The small molecule below binds the protein below.
Small molecule (SMILES): O=C(O)[C@@](O)(COP(=O)(O)O)[C@H](O)[C@H](O)COP(=O)(O)O

Sequence of chain 2.D:
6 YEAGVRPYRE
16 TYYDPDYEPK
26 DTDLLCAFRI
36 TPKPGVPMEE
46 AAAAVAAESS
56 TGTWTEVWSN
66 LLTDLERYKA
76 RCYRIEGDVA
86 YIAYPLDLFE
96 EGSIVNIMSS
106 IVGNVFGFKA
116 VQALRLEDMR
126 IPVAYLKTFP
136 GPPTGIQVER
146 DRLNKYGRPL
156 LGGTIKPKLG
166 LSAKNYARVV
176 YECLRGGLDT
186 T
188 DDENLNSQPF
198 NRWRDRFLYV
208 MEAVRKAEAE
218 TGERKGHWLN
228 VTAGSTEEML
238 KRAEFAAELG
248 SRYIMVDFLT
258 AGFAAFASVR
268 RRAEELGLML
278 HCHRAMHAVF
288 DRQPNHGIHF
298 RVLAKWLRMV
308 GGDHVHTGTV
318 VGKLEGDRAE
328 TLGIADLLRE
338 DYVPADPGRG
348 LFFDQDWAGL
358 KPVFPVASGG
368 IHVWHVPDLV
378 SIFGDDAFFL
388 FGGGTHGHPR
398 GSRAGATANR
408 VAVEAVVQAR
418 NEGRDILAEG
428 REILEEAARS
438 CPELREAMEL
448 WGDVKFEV

Sequence of chain 1.A:
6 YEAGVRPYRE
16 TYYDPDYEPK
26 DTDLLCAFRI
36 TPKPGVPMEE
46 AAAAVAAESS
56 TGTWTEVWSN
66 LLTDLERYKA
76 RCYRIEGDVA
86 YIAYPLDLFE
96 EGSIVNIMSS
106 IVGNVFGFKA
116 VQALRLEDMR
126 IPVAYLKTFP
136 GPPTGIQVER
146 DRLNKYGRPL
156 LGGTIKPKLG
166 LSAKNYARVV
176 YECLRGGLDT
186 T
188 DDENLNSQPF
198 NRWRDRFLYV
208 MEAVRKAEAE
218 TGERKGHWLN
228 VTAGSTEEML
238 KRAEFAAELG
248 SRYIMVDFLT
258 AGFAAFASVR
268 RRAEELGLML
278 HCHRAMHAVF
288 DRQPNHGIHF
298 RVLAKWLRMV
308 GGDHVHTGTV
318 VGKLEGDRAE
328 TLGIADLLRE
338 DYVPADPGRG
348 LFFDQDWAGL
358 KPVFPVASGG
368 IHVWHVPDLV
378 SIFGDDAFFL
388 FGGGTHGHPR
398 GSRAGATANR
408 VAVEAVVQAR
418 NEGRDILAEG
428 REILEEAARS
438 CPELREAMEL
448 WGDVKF

Binding-site contacts:
Ligand atom C3 contacts residue KCX187 of chain 2.D at 3.0 Å.
Ligand atom O7 contacts residue LYS320 of chain 2.D at 3.1 Å (salt-bridge).
Ligand atom O2 contacts residue THR159 of chain 2.D at 2.8 Å (h-bond).
Ligand atom O6 contacts residue GLU190 of chain 2.D at 3.0 Å (salt-bridge).
Ligand atom O5P contacts residue ARG281 of chain 2.D at 3.0 Å (salt-bridge).
Ligand atom C2 contacts residue MG1 of chain 2.L at 2.9 Å.
Ligand atom O6P contacts residue SER365 of chain 2.D at 3.3 Å (h-bond).
Ligand atom O3P contacts residue LYS320 of chain 2.D at 2.9 Å (salt-bridge).
Ligand atom O3 contacts residue HIS280 of chain 2.D at 3.0 Å (h-bond).
Ligand atom C contacts residue MG1 of chain 2.L at 2.9 Å.
Ligand atom O3P contacts residue GLY366 of chain 2.D at 3.5 Å.
Ligand atom O6 contacts residue LYS161 of chain 2.D at 3.5 Å (salt-bridge).
Ligand atom O6 contacts residue ASP189 of chain 2.D at 2.9 Å (salt-bridge).
Ligand atom C3 contacts residue MG1 of chain 2.L at 3.0 Å.
Ligand atom O6 contacts residue LYS163 of chain 2.D at 2.9 Å (salt-bridge).
Ligand atom P1 contacts residue THR58 of chain 1.A at 3.5 Å.
Ligand atom O1P contacts residue LYS161 of chain 2.D at 3.3 Å.
Ligand atom O3 contacts residue KCX187 of chain 2.D at 2.4 Å (h-bond).
Ligand atom O3P contacts residue GLY367 of chain 2.D at 2.9 Å (h-bond).
Ligand atom O2 contacts residue KCX187 of chain 2.D at 3.4 Å (h-bond).
Ligand atom O3 contacts residue GLU190 of chain 2.D at 3.0 Å (salt-bridge).
Ligand atom O2 contacts residue MG1 of chain 2.L at 2.4 Å.
Ligand atom O6P contacts residue HIS313 of chain 2.D at 2.8 Å (h-bond).
Ligand atom O7 contacts residue GLU53 of chain 1.A at 3.5 Å (salt-bridge).
Ligand atom O4P contacts residue ARG281 of chain 2.D at 2.9 Å (salt-bridge).
Ligand atom O3P contacts residue TRP59 of chain 1.A at 3.3 Å.
Ligand atom O1P contacts residue THR58 of chain 1.A at 2.6 Å (h-bond).
Ligand atom O6 contacts residue ASN109 of chain 1.A at 3.1 Å (h-bond).
Ligand atom O1P contacts residue GLY390 of chain 2.D at 2.8 Å (h-bond).
Ligand atom O4 contacts residue GLY366 of chain 2.D at 3.3 Å.
Ligand atom O6 contacts residue MG1 of chain 2.L at 2.1 Å.
Ligand atom O3 contacts residue MG1 of chain 2.L at 2.2 Å.
Ligand atom O5 contacts residue LEU321 of chain 2.D at 3.1 Å.
Ligand atom O5P contacts residue LEU321 of chain 2.D at 3.3 Å.
Ligand atom O4 contacts residue SER365 of chain 2.D at 2.9 Å (h-bond).
Ligand atom C contacts residue LYS161 of chain 2.D at 3.5 Å.
Ligand atom O1 contacts residue LYS161 of chain 2.D at 3.2 Å (salt-bridge).
Ligand atom O2 contacts residue LYS161 of chain 2.D at 3.0 Å (salt-bridge).
Ligand atom O2 contacts residue ASP189 of chain 2.D at 3.3 Å (salt-bridge).
Ligand atom O2P contacts residue GLY389 of chain 2.D at 3.0 Å (h-bond).